Sequence of chain 1.B:
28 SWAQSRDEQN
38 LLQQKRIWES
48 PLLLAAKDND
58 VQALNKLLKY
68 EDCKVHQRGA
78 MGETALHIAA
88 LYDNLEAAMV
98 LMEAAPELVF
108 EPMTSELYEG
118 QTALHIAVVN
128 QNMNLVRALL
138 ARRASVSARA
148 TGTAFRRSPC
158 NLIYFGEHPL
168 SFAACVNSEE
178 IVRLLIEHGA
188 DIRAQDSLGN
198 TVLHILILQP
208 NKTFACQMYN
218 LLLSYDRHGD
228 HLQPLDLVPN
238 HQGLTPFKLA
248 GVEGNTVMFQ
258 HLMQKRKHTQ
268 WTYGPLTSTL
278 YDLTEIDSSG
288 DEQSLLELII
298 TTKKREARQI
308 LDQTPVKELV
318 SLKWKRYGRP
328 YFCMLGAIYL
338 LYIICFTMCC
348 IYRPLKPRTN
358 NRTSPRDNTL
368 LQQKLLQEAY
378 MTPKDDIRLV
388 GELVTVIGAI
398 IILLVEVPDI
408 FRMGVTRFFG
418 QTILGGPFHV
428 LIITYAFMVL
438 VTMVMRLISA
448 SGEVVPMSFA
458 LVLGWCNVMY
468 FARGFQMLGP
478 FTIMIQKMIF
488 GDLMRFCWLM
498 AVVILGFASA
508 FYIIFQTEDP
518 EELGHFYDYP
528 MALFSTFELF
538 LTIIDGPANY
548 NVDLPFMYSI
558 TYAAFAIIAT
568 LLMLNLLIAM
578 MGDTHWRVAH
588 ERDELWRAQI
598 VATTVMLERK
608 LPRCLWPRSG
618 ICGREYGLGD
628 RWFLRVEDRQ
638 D

The small molecule below binds the protein below.
Small molecule (SMILES): Cc1cccc(C2CCC(N3CCN(c4cncc(Br)c4)CC3)CC2)c1

Sequence of chain 1.C:
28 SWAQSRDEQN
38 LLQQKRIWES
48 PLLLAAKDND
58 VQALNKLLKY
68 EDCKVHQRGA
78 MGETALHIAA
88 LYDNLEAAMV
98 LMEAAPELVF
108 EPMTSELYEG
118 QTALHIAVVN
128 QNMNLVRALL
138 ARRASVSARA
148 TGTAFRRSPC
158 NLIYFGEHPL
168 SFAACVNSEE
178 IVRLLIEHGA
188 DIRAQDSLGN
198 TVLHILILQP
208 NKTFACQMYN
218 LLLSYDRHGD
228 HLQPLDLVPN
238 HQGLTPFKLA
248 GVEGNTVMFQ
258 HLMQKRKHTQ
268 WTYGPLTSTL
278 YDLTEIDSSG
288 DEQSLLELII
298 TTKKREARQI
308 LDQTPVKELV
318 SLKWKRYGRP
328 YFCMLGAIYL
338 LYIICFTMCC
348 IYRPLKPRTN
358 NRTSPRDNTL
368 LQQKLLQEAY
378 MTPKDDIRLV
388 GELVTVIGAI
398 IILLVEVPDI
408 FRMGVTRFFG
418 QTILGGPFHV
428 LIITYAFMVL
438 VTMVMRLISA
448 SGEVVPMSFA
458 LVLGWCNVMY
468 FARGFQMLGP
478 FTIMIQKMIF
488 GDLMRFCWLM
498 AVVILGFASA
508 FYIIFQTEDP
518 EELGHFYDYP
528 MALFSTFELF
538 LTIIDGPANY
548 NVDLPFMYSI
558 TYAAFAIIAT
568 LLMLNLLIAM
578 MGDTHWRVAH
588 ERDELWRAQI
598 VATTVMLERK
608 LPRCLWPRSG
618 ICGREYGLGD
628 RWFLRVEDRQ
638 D

Binding-site contacts:
Ligand atom C04 contacts residue PHE425 of chain 1.B at 3.9 Å (hydrophobic).
Ligand atom C19 contacts residue PHE456 of chain 1.B at 4.4 Å (hydrophobic).
Ligand atom C22 contacts residue GLN483 of chain 1.B at 3.6 Å.
Ligand atom C17 contacts residue ALA561 of chain 1.C at 3.7 Å (hydrophobic).
Ligand atom C02 contacts residue GLN483 of chain 1.B at 4.1 Å.
Ligand atom C18 contacts residue ALA561 of chain 1.C at 3.9 Å (hydrophobic).
Ligand atom C02 contacts residue PHE425 of chain 1.B at 4.2 Å (hydrophobic).
Ligand atom C20 contacts residue MET466 of chain 1.B at 4.4 Å (hydrophobic).
Ligand atom C22 contacts residue PHE425 of chain 1.B at 4.0 Å (hydrophobic).
Ligand atom C20 contacts residue PHE425 of chain 1.B at 3.9 Å (hydrophobic).
Ligand atom C13 contacts residue ILE565 of chain 1.C at 4.2 Å (hydrophobic).
Ligand atom N03 contacts residue PHE456 of chain 1.B at 3.4 Å.
Ligand atom C21 contacts residue THR479 of chain 1.B at 4.5 Å.
Ligand atom C03 contacts residue ILE486 of chain 1.B at 4.4 Å (hydrophobic).
Ligand atom C19 contacts residue LEU460 of chain 1.B at 4.4 Å (hydrophobic).
Ligand atom BR01 contacts residue ALA561 of chain 1.C at 4.3 Å.
Ligand atom C21 contacts residue ILE482 of chain 1.B at 4.0 Å (hydrophobic).
Ligand atom C02 contacts residue ILE486 of chain 1.B at 4.3 Å (hydrophobic).
Ligand atom C01 contacts residue GLN483 of chain 1.B at 3.6 Å.
Ligand atom C21 contacts residue PHE425 of chain 1.B at 3.7 Å (hydrophobic).
Ligand atom C19 contacts residue ALA561 of chain 1.C at 4.5 Å (hydrophobic).
Ligand atom C11 contacts residue CYS463 of chain 1.B at 4.1 Å (hydrophobic).
Ligand atom C01 contacts residue ILE486 of chain 1.B at 4.3 Å (hydrophobic).
Ligand atom N03 contacts residue ALA561 of chain 1.C at 4.2 Å.
Ligand atom C18 contacts residue PHE456 of chain 1.B at 3.6 Å (hydrophobic).
Ligand atom C16 contacts residue ALA561 of chain 1.C at 4.0 Å (hydrophobic).
Ligand atom C19 contacts residue VAL459 of chain 1.B at 4.4 Å (hydrophobic).
Ligand atom C15 contacts residue ALA561 of chain 1.C at 4.4 Å (hydrophobic).
Ligand atom C03 contacts residue PHE425 of chain 1.B at 4.0 Å (hydrophobic).
Ligand atom C01 contacts residue PRO424 of chain 1.B at 3.7 Å (hydrophobic).